Sequence of chain 1.B:
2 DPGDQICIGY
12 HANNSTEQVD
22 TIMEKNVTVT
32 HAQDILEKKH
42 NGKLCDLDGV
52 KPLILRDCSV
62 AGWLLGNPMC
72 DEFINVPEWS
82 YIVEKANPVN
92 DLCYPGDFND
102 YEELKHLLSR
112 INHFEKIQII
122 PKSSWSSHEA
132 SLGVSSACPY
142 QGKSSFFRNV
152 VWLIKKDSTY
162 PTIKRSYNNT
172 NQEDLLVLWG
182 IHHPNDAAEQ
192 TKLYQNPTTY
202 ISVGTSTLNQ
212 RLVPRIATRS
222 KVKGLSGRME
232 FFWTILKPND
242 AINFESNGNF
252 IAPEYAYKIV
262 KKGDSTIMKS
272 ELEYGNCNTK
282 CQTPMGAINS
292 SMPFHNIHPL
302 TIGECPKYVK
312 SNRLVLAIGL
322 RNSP

A protein and the small-molecule ligand that binds it are described below.
Small molecule (SMILES): CC(=O)N[C@@H]1[C@@H](O)[C@H](O)[C@@H](CO)O[C@H]1O

Binding-site contacts:
Ligand atom O6 contacts residue GLN19 of chain 1.B at 4.5 Å.
Ligand atom C6 contacts residue GLN19 of chain 1.B at 4.5 Å.
Ligand atom C5 contacts residue ASN27 of chain 1.B at 3.6 Å.
Ligand atom C7 contacts residue ASN27 of chain 1.B at 3.7 Å.
Ligand atom C2 contacts residue ASN27 of chain 1.B at 2.4 Å.
Ligand atom C3 contacts residue ASN27 of chain 1.B at 3.6 Å.
Ligand atom O3 contacts residue ASN27 of chain 1.B at 3.8 Å.
Ligand atom O5 contacts residue ASN27 of chain 1.B at 2.3 Å (h-bond).
Ligand atom O7 contacts residue ASN27 of chain 1.B at 3.5 Å (h-bond).
Ligand atom C7 contacts residue LYS26 of chain 1.B at 4.1 Å.
Ligand atom O7 contacts residue LYS26 of chain 1.B at 3.5 Å.
Ligand atom N2 contacts residue ASN27 of chain 1.B at 3.3 Å (h-bond).
Ligand atom O5 contacts residue GLN19 of chain 1.B at 4.0 Å.
Ligand atom C1 contacts residue ASN27 of chain 1.B at 1.4 Å.
Ligand atom C8 contacts residue LYS26 of chain 1.B at 4.3 Å.
Ligand atom C4 contacts residue ASN27 of chain 1.B at 4.2 Å.